Sequence of chain 3.F:
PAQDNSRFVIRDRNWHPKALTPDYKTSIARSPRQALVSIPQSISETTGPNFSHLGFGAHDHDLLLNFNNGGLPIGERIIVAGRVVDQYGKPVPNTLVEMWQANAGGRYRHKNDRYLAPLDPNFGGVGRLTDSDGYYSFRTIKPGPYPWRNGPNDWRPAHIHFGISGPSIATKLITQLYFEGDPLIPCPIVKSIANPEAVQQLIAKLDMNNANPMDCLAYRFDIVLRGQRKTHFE

Sequence of chain 2.D:
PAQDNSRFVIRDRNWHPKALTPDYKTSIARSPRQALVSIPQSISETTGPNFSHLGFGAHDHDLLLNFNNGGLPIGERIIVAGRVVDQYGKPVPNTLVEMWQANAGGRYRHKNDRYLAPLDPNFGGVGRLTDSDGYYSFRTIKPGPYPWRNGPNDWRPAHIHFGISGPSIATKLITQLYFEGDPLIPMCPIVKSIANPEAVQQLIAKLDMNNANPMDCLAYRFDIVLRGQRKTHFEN

This protein binds this small molecule.
Small molecule (SMILES): Oc1ccc(F)cc1O

Binding-site contacts:
Ligand atom C3 contacts residue ILE10 of chain 3.F at 4.3 Å (hydrophobic).
Ligand atom O7 contacts residue GLU236 of chain 3.F at 2.6 Å (salt-bridge).
Ligand atom C6 contacts residue ASN214 of chain 2.D at 4.3 Å.
Ligand atom C2 contacts residue ARG7 of chain 3.F at 3.6 Å.
Ligand atom F9 contacts residue PHE8 of chain 3.F at 3.3 Å.
Ligand atom C1 contacts residue ARG7 of chain 3.F at 3.3 Å.
Ligand atom F9 contacts residue PRO215 of chain 2.D at 4.4 Å.
Ligand atom C4 contacts residue PRO215 of chain 2.D at 4.0 Å (hydrophobic).
Ligand atom C2 contacts residue PRO215 of chain 2.D at 4.2 Å (hydrophobic).
Ligand atom C3 contacts residue ARG7 of chain 3.F at 4.1 Å.
Ligand atom C4 contacts residue PHE8 of chain 3.F at 4.3 Å (hydrophobic).
Ligand atom C2 contacts residue GLN41 of chain 3.F at 4.0 Å.
Ligand atom C3 contacts residue PRO215 of chain 2.D at 4.1 Å (hydrophobic).
Ligand atom C4 contacts residue ARG7 of chain 3.F at 4.2 Å.
Ligand atom C5 contacts residue ARG7 of chain 3.F at 3.8 Å.
Ligand atom O8 contacts residue PRO40 of chain 3.F at 3.7 Å.
Ligand atom C5 contacts residue ALA213 of chain 2.D at 4.2 Å (hydrophobic).
Ligand atom O7 contacts residue ARG7 of chain 3.F at 3.2 Å (salt-bridge).
Ligand atom C4 contacts residue ILE10 of chain 3.F at 4.2 Å (hydrophobic).
Ligand atom C3 contacts residue GLN41 of chain 3.F at 3.8 Å.
Ligand atom C1 contacts residue PRO215 of chain 2.D at 3.9 Å (hydrophobic).
Ligand atom C4 contacts residue GLN41 of chain 3.F at 4.2 Å.
Ligand atom C5 contacts residue ARG231 of chain 3.F at 3.4 Å.
Ligand atom C6 contacts residue PRO215 of chain 2.D at 3.7 Å (hydrophobic).
Ligand atom O8 contacts residue ARG7 of chain 3.F at 4.2 Å.
Ligand atom O8 contacts residue GLN41 of chain 3.F at 2.9 Å (h-bond).
Ligand atom C6 contacts residue ARG231 of chain 3.F at 3.6 Å.
Ligand atom C6 contacts residue GLU236 of chain 3.F at 3.6 Å.
Ligand atom C5 contacts residue PRO215 of chain 2.D at 3.7 Å (hydrophobic).
Ligand atom C1 contacts residue GLU236 of chain 3.F at 3.5 Å.
Ligand atom F9 contacts residue GLN41 of chain 3.F at 3.8 Å.
Ligand atom F9 contacts residue ILE10 of chain 3.F at 3.3 Å.
Ligand atom C6 contacts residue ARG7 of chain 3.F at 3.5 Å.